A small-molecule ligand and the protein it binds are described below.
Small molecule (SMILES): CC(=O)NCCc1c[nH]c2ccc(F)cc12

Binding-site contacts:
Ligand atom C7 contacts residue ARG99 of chain 1.B at 3.9 Å.
Ligand atom N2 contacts residue ARG99 of chain 1.B at 3.9 Å.
Ligand atom C1 contacts residue GLY79 of chain 1.B at 4.0 Å.
Ligand atom C4 contacts residue GLY79 of chain 1.B at 3.4 Å.
Ligand atom N2 contacts residue VAL81 of chain 1.B at 4.5 Å.
Ligand atom C9 contacts residue ARG99 of chain 1.B at 3.6 Å.
Ligand atom C3 contacts residue GLY79 of chain 1.B at 4.0 Å.
Ligand atom C6 contacts residue VAL81 of chain 1.B at 3.5 Å (hydrophobic).
Ligand atom C8 contacts residue ARG99 of chain 1.B at 3.7 Å.
Ligand atom C5 contacts residue ARG99 of chain 1.B at 3.9 Å.
Ligand atom C11 contacts residue ARG99 of chain 1.B at 3.7 Å.
Ligand atom C4 contacts residue VAL81 of chain 1.B at 4.4 Å (hydrophobic).
Ligand atom C2 contacts residue GLY79 of chain 1.B at 3.6 Å.
Ligand atom F1 contacts residue ARG99 of chain 1.B at 4.0 Å.
Ligand atom N1 contacts residue GLY79 of chain 1.B at 3.6 Å (h-bond).
Ligand atom C6 contacts residue ARG99 of chain 1.B at 3.9 Å.
Ligand atom O1 contacts residue GLY79 of chain 1.B at 3.8 Å.
Ligand atom C4 contacts residue ARG99 of chain 1.B at 4.3 Å.
Ligand atom C5 contacts residue GLY79 of chain 1.B at 4.4 Å.
Ligand atom N2 contacts residue LEU121 of chain 1.B at 4.3 Å.
Ligand atom C10 contacts residue ARG99 of chain 1.B at 3.7 Å.
Ligand atom C5 contacts residue VAL81 of chain 1.B at 4.4 Å (hydrophobic).
Ligand atom C12 contacts residue ARG99 of chain 1.B at 3.9 Å.

Sequence of chain 1.B:
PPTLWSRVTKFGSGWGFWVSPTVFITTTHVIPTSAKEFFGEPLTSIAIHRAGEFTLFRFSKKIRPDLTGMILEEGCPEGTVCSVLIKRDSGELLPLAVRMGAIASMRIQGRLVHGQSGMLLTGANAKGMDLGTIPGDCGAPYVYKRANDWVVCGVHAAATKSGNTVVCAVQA